Binding-site contacts:
Ligand atom F12 contacts residue TYR78 of chain 1.A at 3.2 Å.
Ligand atom C20 contacts residue GLY279 of chain 1.A at 3.4 Å.
Ligand atom C16 contacts residue GLY279 of chain 1.A at 3.7 Å.
Ligand atom C7 contacts residue ILE246 of chain 1.A at 3.5 Å (hydrophobic).
Ligand atom F13 contacts residue ILE246 of chain 1.A at 3.3 Å.
Ligand atom N21 contacts residue MET267 of chain 1.A at 3.6 Å.
Ligand atom N18 contacts residue MET267 of chain 1.A at 3.5 Å.
Ligand atom C28 contacts residue MET267 of chain 1.A at 3.6 Å (hydrophobic).
Ligand atom C11 contacts residue ILE246 of chain 1.A at 3.7 Å (hydrophobic).
Ligand atom C16 contacts residue PHE283 of chain 1.A at 3.6 Å (hydrophobic).
Ligand atom C15 contacts residue TYR247 of chain 1.A at 3.2 Å (hydrophobic).
Ligand atom C26 contacts residue GLU275 of chain 1.A at 3.5 Å.
Ligand atom C15 contacts residue GLN280 of chain 1.A at 3.6 Å.
Ligand atom C17 contacts residue TYR247 of chain 1.A at 3.5 Å (hydrophobic).
Ligand atom N9 contacts residue PHE283 of chain 1.A at 3.4 Å.
Ligand atom N4 contacts residue GLN280 of chain 1.A at 3.0 Å (h-bond).
Ligand atom C25 contacts residue LYS272 of chain 1.A at 3.6 Å.
Ligand atom C22 contacts residue MET267 of chain 1.A at 3.4 Å (hydrophobic).
Ligand atom C1 contacts residue PHE283 of chain 1.A at 3.5 Å (hydrophobic).
Ligand atom C17 contacts residue GLY279 of chain 1.A at 3.4 Å.
Ligand atom C16 contacts residue GLN280 of chain 1.A at 3.6 Å.
Ligand atom F14 contacts residue LEU229 of chain 1.A at 3.0 Å.
Ligand atom N21 contacts residue TYR247 of chain 1.A at 2.7 Å (h-bond).
Ligand atom C16 contacts residue TYR247 of chain 1.A at 3.5 Å (hydrophobic).
Ligand atom F13 contacts residue VAL232 of chain 1.A at 3.7 Å.
Ligand atom C2 contacts residue PHE250 of chain 1.A at 3.5 Å (hydrophobic).
Ligand atom C27 contacts residue PRO266 of chain 1.A at 3.6 Å (hydrophobic).
Ligand atom C25 contacts residue GLU275 of chain 1.A at 3.5 Å.
Ligand atom C23 contacts residue MET267 of chain 1.A at 3.6 Å (hydrophobic).
Ligand atom C11 contacts residue GLN280 of chain 1.A at 3.3 Å.
Ligand atom C26 contacts residue LYS272 of chain 1.A at 3.1 Å.
Ligand atom C25 contacts residue VAL276 of chain 1.A at 3.6 Å (hydrophobic).
Ligand atom N18 contacts residue GLY279 of chain 1.A at 3.5 Å (h-bond).
Ligand atom C8 contacts residue ILE246 of chain 1.A at 3.7 Å (hydrophobic).
Ligand atom C19 contacts residue GLY279 of chain 1.A at 3.7 Å.
Ligand atom C20 contacts residue MET267 of chain 1.A at 3.7 Å (hydrophobic).
Ligand atom N21 contacts residue GLY279 of chain 1.A at 3.5 Å.
Ligand atom C5 contacts residue PHE283 of chain 1.A at 3.4 Å (hydrophobic).
Ligand atom F14 contacts residue VAL232 of chain 1.A at 3.5 Å.
Ligand atom F13 contacts residue SER231 of chain 1.A at 3.4 Å.

This protein binds this small molecule.
Small molecule (SMILES): Cc1c(C(F)(F)F)nc2ccc(CCc3nc(-c4ccccc4)cn3C)nn12

Sequence of chain 1.A:
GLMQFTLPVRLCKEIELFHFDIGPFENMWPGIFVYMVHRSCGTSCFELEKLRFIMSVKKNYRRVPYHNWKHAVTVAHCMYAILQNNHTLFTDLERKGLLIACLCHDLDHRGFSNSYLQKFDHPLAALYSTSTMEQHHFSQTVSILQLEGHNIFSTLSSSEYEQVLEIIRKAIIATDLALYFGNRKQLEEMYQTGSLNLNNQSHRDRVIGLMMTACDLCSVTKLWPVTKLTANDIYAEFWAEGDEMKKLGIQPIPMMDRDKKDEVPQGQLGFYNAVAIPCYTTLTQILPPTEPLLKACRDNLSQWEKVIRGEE